The small molecule below binds the protein below.
Small molecule (SMILES): CC(=O)N[C@H]1[C@H](O[C@H]2[C@H](O)[C@@H](NC(C)=O)CO[C@@H]2CO)O[C@H](CO)[C@@H](O)[C@@H]1O

Binding-site contacts:
Ligand atom C1 contacts residue ASN314 of chain 1.D at 1.4 Å.
Ligand atom O7 contacts residue GLY296 of chain 1.D at 4.0 Å.
Ligand atom C7 contacts residue GLY296 of chain 1.D at 3.9 Å.
Ligand atom O3 contacts residue PHE351 of chain 1.D at 4.0 Å.
Ligand atom C7 contacts residue PHE351 of chain 1.D at 4.3 Å (hydrophobic).
Ligand atom C8 contacts residue PHE351 of chain 1.D at 3.9 Å (hydrophobic).
Ligand atom O5 contacts residue ASN314 of chain 1.D at 2.4 Å (h-bond).
Ligand atom C8 contacts residue GLY296 of chain 1.D at 3.4 Å.
Ligand atom C5 contacts residue ASN314 of chain 1.D at 3.6 Å.
Ligand atom N2 contacts residue ASN314 of chain 1.D at 2.6 Å (h-bond).
Ligand atom O7 contacts residue LYS343 of chain 1.D at 4.3 Å.
Ligand atom C2 contacts residue ASN314 of chain 1.D at 2.3 Å.
Ligand atom O7 contacts residue LEU297 of chain 1.D at 4.2 Å.
Ligand atom O7 contacts residue ASN314 of chain 1.D at 3.5 Å (h-bond).
Ligand atom O6 contacts residue PHE351 of chain 1.D at 3.5 Å (h-bond).
Ligand atom C8 contacts residue SER313 of chain 1.D at 3.9 Å.
Ligand atom C8 contacts residue LEU312 of chain 1.D at 4.3 Å (hydrophobic).
Ligand atom C3 contacts residue ASN314 of chain 1.D at 3.6 Å.
Ligand atom N2 contacts residue LEU312 of chain 1.D at 4.2 Å.
Ligand atom C8 contacts residue GLY298 of chain 1.D at 3.5 Å.
Ligand atom C4 contacts residue ASN314 of chain 1.D at 4.2 Å.
Ligand atom C8 contacts residue LEU297 of chain 1.D at 3.4 Å (hydrophobic).
Ligand atom C6 contacts residue PHE351 of chain 1.D at 4.1 Å (hydrophobic).
Ligand atom N2 contacts residue PHE351 of chain 1.D at 4.5 Å.
Ligand atom C8 contacts residue ASN314 of chain 1.D at 4.3 Å.
Ligand atom C7 contacts residue ASN314 of chain 1.D at 3.2 Å.
Ligand atom C7 contacts residue LEU297 of chain 1.D at 4.3 Å (hydrophobic).
Ligand atom O7 contacts residue PHE351 of chain 1.D at 4.3 Å.

Sequence of chain 1.D:
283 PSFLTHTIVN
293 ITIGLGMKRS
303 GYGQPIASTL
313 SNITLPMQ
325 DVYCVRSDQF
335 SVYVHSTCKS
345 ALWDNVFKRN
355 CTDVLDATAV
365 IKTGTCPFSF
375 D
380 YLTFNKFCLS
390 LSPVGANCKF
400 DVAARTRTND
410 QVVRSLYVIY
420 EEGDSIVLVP